Binding-site contacts:
Ligand atom O2D contacts residue THR45 of chain 1.A at 3.0 Å (h-bond).
Ligand atom N9A contacts residue HIS119 of chain 1.A at 3.8 Å.
Ligand atom N7A contacts residue ASN67 of chain 1.A at 3.2 Å (h-bond).
Ligand atom C5A contacts residue ASN67 of chain 1.A at 3.6 Å.
Ligand atom O4D contacts residue PHE120 of chain 1.A at 3.6 Å.
Ligand atom O4C contacts residue VAL43 of chain 1.A at 3.2 Å (h-bond).
Ligand atom N6A contacts residue ASN67 of chain 1.A at 3.7 Å.
Ligand atom C2D contacts residue PHE120 of chain 1.A at 3.7 Å (hydrophobic).
Ligand atom C6A contacts residue ALA109 of chain 1.A at 3.5 Å (hydrophobic).
Ligand atom SAS contacts residue HIS119 of chain 1.A at 3.9 Å.
Ligand atom C8A contacts residue ASN67 of chain 1.A at 3.9 Å.
Ligand atom C8A contacts residue HIS119 of chain 1.A at 3.7 Å.
Ligand atom N6A contacts residue CYS65 of chain 1.A at 3.3 Å (h-bond).
Ligand atom N6A contacts residue ASN71 of chain 1.A at 3.0 Å (h-bond).
Ligand atom O2D contacts residue HIS12 of chain 1.A at 3.3 Å.
Ligand atom C1S contacts residue HIS119 of chain 1.A at 3.7 Å.
Ligand atom C1C contacts residue VAL43 of chain 1.A at 3.6 Å (hydrophobic).
Ligand atom C4D contacts residue PHE120 of chain 1.A at 3.7 Å (hydrophobic).
Ligand atom C6A contacts residue ASN71 of chain 1.A at 3.8 Å.
Ligand atom O2D contacts residue ASN44 of chain 1.A at 3.3 Å.
Ligand atom C2D contacts residue THR45 of chain 1.A at 3.7 Å.
Ligand atom N7A contacts residue HIS119 of chain 1.A at 3.6 Å.
Ligand atom N6A contacts residue ALA109 of chain 1.A at 3.5 Å.
Ligand atom N1A contacts residue ALA109 of chain 1.A at 3.5 Å.
Ligand atom C5A contacts residue HIS119 of chain 1.A at 3.9 Å.
Ligand atom O4D contacts residue THR45 of chain 1.A at 3.3 Å (h-bond).
Ligand atom O2S contacts residue HIS119 of chain 1.A at 3.4 Å (h-bond).
Ligand atom O4C contacts residue LYS41 of chain 1.A at 3.8 Å.
Ligand atom O2C contacts residue HIS12 of chain 1.A at 3.7 Å.
Ligand atom C2A contacts residue GLU111 of chain 1.A at 3.8 Å.
Ligand atom O4B contacts residue HIS119 of chain 1.A at 3.3 Å.
Ligand atom C4D contacts residue THR45 of chain 1.A at 3.5 Å.
Ligand atom N6A contacts residue GLN69 of chain 1.A at 3.6 Å (h-bond).
Ligand atom N3D contacts residue PHE120 of chain 1.A at 3.4 Å.
Ligand atom N1A contacts residue GLN69 of chain 1.A at 3.6 Å.
Ligand atom N1A contacts residue ASN71 of chain 1.A at 3.1 Å (h-bond).
Ligand atom N3D contacts residue THR45 of chain 1.A at 2.7 Å (h-bond).
Ligand atom C6A contacts residue GLN69 of chain 1.A at 3.5 Å.
Ligand atom C2C contacts residue PHE120 of chain 1.A at 3.4 Å (hydrophobic).
Ligand atom O2C contacts residue PHE120 of chain 1.A at 3.0 Å (h-bond).

The small molecule below binds the protein below.
Small molecule (SMILES): Nc1ncnc2c1ncn2[C@@H]1O[C@H](C(=O)NS(=O)(=O)C[C@H]2[C@@H](O)[C@H](n3ccc(=O)[nH]c3=O)O[C@@H]2CO)[C@@H](O)[C@H]1O

Sequence of chain 1.A:
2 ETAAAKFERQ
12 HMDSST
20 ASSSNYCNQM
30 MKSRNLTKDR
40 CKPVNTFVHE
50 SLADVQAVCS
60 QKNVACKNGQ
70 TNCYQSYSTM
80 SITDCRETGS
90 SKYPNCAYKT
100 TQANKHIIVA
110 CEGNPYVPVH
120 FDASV